Binding-site contacts:
Ligand atom O3' contacts residue ARG420 of chain 35.B at 1.7 Å (salt-bridge).
Ligand atom O3' contacts residue TYR31 of chain 34.D at 3.2 Å (h-bond).
Ligand atom O3' contacts residue THR5 of chain 5.B at 3.1 Å (h-bond).
Ligand atom C5' contacts residue THR5 of chain 5.B at 3.1 Å.
Ligand atom C5 contacts residue GLY26 of chain 34.D at 3.5 Å.
Ligand atom OP1 contacts residue PHE211 of chain 34.B at 2.1 Å.
Ligand atom O4' contacts residue ARG420 of chain 35.B at 3.2 Å (salt-bridge).
Ligand atom C1' contacts residue GLY6 of chain 5.B at 2.9 Å.
Ligand atom OP2 contacts residue GLU207 of chain 34.B at 2.0 Å (salt-bridge).
Ligand atom C4' contacts residue ARG420 of chain 35.B at 3.4 Å.
Ligand atom N6 contacts residue ALA27 of chain 34.D at 3.2 Å (h-bond).
Ligand atom N9 contacts residue ALA27 of chain 34.D at 3.1 Å.
Ligand atom N6 contacts residue ASP217 of chain 34.B at 2.8 Å (salt-bridge).
Ligand atom OP1 contacts residue THR418 of chain 35.B at 3.2 Å.
Ligand atom N7 contacts residue GLY26 of chain 34.D at 2.7 Å.
Ligand atom C5' contacts residue ARG28 of chain 34.D at 2.8 Å.
Ligand atom OP2 contacts residue ARG420 of chain 35.B at 3.4 Å (salt-bridge).
Ligand atom OP1 contacts residue ARG28 of chain 34.D at 2.7 Å (salt-bridge).
Ligand atom O5' contacts residue TYR31 of chain 34.D at 2.2 Å (h-bond).
Ligand atom C8 contacts residue ARG28 of chain 34.D at 3.1 Å.
Ligand atom N6 contacts residue GLY26 of chain 34.D at 3.1 Å.
Ligand atom C4' contacts residue THR5 of chain 5.B at 2.6 Å.
Ligand atom N7 contacts residue ALA27 of chain 34.D at 1.6 Å.
Ligand atom O5' contacts residue ARG420 of chain 35.B at 2.9 Å (salt-bridge).
Ligand atom O3' contacts residue GLY6 of chain 5.B at 2.3 Å (h-bond).
Ligand atom P contacts residue ARG420 of chain 35.B at 2.5 Å.
Ligand atom O5' contacts residue ARG28 of chain 34.D at 3.1 Å (salt-bridge).
Ligand atom O4' contacts residue GLY6 of chain 5.B at 2.9 Å.
Ligand atom OP1 contacts residue ARG420 of chain 35.B at 2.4 Å (salt-bridge).
Ligand atom C3' contacts residue THR5 of chain 5.B at 3.2 Å.
Ligand atom C5' contacts residue TYR31 of chain 34.D at 3.0 Å (hydrophobic).
Ligand atom C8 contacts residue ALA27 of chain 34.D at 2.0 Å (hydrophobic).
Ligand atom C3' contacts residue GLY6 of chain 5.B at 3.2 Å.
Ligand atom C4' contacts residue GLY6 of chain 5.B at 3.1 Å.
Ligand atom P contacts residue GLU207 of chain 34.B at 3.4 Å.
Ligand atom P contacts residue TYR31 of chain 34.D at 3.5 Å.
Ligand atom C5 contacts residue ALA27 of chain 34.D at 2.9 Å (hydrophobic).
Ligand atom P contacts residue ARG28 of chain 34.D at 3.4 Å.
Ligand atom C6 contacts residue ALA7 of chain 5.B at 2.7 Å (hydrophobic).
Ligand atom C5 contacts residue ALA7 of chain 5.B at 2.7 Å (hydrophobic).

Sequence of chain 34.B:
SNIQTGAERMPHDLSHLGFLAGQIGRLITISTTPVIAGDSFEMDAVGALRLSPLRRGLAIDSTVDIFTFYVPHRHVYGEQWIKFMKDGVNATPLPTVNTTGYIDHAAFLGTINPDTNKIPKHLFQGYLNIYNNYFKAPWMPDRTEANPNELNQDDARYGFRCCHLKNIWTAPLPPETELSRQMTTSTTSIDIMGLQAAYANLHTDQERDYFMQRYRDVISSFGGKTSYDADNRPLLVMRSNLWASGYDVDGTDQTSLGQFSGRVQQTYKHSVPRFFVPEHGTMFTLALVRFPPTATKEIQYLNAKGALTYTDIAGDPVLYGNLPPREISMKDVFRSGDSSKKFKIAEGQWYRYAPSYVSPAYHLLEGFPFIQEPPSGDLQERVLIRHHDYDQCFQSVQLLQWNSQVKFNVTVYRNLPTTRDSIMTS

Sequence of chain 34.D:
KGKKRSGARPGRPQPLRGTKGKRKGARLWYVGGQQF

Sequence of chain 5.B:
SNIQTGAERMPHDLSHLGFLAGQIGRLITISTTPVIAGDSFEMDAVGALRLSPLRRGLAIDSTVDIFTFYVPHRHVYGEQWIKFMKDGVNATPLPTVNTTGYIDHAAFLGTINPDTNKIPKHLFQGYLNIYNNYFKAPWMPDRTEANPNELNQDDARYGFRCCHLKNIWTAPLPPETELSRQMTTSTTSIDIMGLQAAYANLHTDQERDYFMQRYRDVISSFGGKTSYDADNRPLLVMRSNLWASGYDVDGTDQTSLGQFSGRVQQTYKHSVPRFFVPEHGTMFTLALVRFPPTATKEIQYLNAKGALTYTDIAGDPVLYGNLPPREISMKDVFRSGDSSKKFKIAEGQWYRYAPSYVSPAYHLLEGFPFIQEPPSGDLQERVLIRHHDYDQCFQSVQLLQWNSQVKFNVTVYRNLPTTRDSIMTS

Sequence of chain 35.B:
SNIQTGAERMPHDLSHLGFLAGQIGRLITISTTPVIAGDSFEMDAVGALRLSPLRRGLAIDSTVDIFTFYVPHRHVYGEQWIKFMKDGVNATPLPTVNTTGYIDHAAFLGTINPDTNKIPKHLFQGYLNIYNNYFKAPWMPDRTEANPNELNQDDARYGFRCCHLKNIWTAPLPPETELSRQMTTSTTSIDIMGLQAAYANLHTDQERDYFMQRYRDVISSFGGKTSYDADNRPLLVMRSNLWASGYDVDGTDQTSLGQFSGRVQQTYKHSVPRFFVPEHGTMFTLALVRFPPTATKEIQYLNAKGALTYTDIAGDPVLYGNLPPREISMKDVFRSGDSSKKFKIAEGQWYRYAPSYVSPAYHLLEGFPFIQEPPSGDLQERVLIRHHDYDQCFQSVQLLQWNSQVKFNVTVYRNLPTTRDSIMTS

The protein below binds the small molecule below.
Small molecule (SMILES): Nc1ccn([C@H]2C[C@H](O)[C@@H](CO[P](=O)(O)O[C@H]3C[C@H](n4cnc5c(N)ncnc54)O[C@@H]3CO[P](=O)(O)O[C@H]3C[C@H](n4cnc5c(N)ncnc54)O[C@@H]3CO[P](=O)(O)O[C@H]3C[C@H](n4cnc5c(N)ncnc54)O[C@@H]3COP(=O)(O)O)O2)c(=O)n1